A small-molecule ligand and the protein it binds are described below.
Small molecule (SMILES): CCC(=O)N1CC(NC(=O)Cn2cc(C(=O)N3CCc4c(cccc4OC)C3)c3cc(Br)ccc32)C1

Sequence of chain 1.B:
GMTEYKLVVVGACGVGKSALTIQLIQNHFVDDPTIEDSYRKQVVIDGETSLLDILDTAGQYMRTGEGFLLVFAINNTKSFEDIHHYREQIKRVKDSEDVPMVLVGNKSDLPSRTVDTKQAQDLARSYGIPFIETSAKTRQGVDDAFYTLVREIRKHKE

Binding-site contacts:
Ligand atom C21 contacts residue HIS109 of chain 1.B at 3.7 Å.
Ligand atom C03 contacts residue CYS26 of chain 1.B at 3.6 Å (hydrophobic).
Ligand atom C35 contacts residue TYR110 of chain 1.B at 3.8 Å (hydrophobic).
Ligand atom C03 contacts residue ALA73 of chain 1.B at 3.7 Å (hydrophobic).
Ligand atom C01 contacts residue CYS26 of chain 1.B at 1.8 Å (hydrophobic).
Ligand atom O04 contacts residue ALA73 of chain 1.B at 3.7 Å.
Ligand atom C25 contacts residue HIS109 of chain 1.B at 3.6 Å.
Ligand atom C31 contacts residue GLN113 of chain 1.B at 3.8 Å.
Ligand atom C02 contacts residue CYS26 of chain 1.B at 2.9 Å (hydrophobic).
Ligand atom C22 contacts residue HIS109 of chain 1.B at 3.8 Å.
Ligand atom C26 contacts residue HIS109 of chain 1.B at 3.8 Å.
Ligand atom C32 contacts residue TYR110 of chain 1.B at 3.6 Å (hydrophobic).
Ligand atom C31 contacts residue TYR110 of chain 1.B at 3.8 Å (hydrophobic).
Ligand atom C35 contacts residue MET86 of chain 1.B at 3.8 Å (hydrophobic).
Ligand atom C34 contacts residue TYR110 of chain 1.B at 3.8 Å (hydrophobic).
Ligand atom N05 contacts residue ALA73 of chain 1.B at 3.8 Å.
Ligand atom C28 contacts residue HIS109 of chain 1.B at 3.6 Å.
Ligand atom C36 contacts residue TYR110 of chain 1.B at 3.9 Å (hydrophobic).
Ligand atom O04 contacts residue GDP1 of chain 1.G at 3.4 Å (h-bond).
Ligand atom C34 contacts residue MET86 of chain 1.B at 3.5 Å (hydrophobic).
Ligand atom O04 contacts residue LYS30 of chain 1.B at 2.8 Å (salt-bridge).
Ligand atom C26 contacts residue ASP106 of chain 1.B at 3.7 Å.
Ligand atom C03 contacts residue GLY74 of chain 1.B at 4.0 Å.
Ligand atom C34 contacts residue VAL23 of chain 1.B at 3.8 Å (hydrophobic).
Ligand atom C27 contacts residue TYR110 of chain 1.B at 3.8 Å (hydrophobic).
Ligand atom C03 contacts residue LYS30 of chain 1.B at 3.8 Å.
Ligand atom N05 contacts residue CYS26 of chain 1.B at 4.0 Å.
Ligand atom C27 contacts residue HIS109 of chain 1.B at 3.7 Å.
Ligand atom BR33 contacts residue VAL23 of chain 1.B at 4.0 Å.
Ligand atom N09 contacts residue ALA73 of chain 1.B at 3.5 Å (h-bond).
Ligand atom C10 contacts residue TYR110 of chain 1.B at 4.0 Å (hydrophobic).
Ligand atom C02 contacts residue GLY74 of chain 1.B at 4.0 Å.
Ligand atom O04 contacts residue CYS26 of chain 1.B at 3.7 Å.
Ligand atom N05 contacts residue GLY74 of chain 1.B at 4.1 Å.
Ligand atom C06 contacts residue GLY74 of chain 1.B at 4.0 Å.
Ligand atom O11 contacts residue TYR110 of chain 1.B at 2.8 Å (h-bond).
Ligand atom C30 contacts residue TYR110 of chain 1.B at 3.9 Å (hydrophobic).
Ligand atom C02 contacts residue PRO48 of chain 1.B at 3.5 Å (hydrophobic).
Ligand atom BR33 contacts residue ILE114 of chain 1.B at 3.4 Å.
Ligand atom C08 contacts residue GLY24 of chain 1.B at 3.6 Å.